The protein below binds the small molecule below.
Small molecule (SMILES): Nc1ccn([C@H]2C[C@H](O[P](=O)(O)OC[C@H]3O[C@@H](n4cnc5c(N)ncnc54)C[C@@H]3O[P](=O)(O)OC[C@H]3O[C@@H](n4cnc5c(N)ncnc54)C[C@@H]3O[P](=O)(O)OC[C@H]3O[C@@H](n4ccc(N)nc4=O)C[C@@H]3O[P](=O)(O)OC[C@H]3O[C@@H](n4ccc(N)nc4=O)C[C@@H]3O[P](=O)(O)OC[C@H]3O[C@@H](n4cnc5c(N)ncnc54)C[C@@H]3O[P](=O)(O)OC[C@H]3O[C@@H](n4ccc(N)nc4=O)C[C@@H]3O)[C@@H](COP(=O)=O)O2)c(=O)n1

Sequence of chain 6.M:
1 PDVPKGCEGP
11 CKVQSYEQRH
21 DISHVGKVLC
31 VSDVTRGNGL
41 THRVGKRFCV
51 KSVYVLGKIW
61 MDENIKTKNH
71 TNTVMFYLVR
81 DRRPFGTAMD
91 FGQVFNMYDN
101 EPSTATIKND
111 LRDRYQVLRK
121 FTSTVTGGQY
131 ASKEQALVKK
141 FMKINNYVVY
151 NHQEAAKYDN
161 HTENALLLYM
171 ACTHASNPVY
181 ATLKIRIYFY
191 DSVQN

Sequence of chain 10.I:
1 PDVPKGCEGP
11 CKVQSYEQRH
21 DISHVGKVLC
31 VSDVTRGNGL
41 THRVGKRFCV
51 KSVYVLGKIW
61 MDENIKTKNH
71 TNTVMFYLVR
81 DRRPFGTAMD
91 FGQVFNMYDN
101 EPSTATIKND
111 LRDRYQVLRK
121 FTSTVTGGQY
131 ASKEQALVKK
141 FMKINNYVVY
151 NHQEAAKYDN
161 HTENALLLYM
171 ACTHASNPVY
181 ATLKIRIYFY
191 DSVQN

Sequence of chain 10.K:
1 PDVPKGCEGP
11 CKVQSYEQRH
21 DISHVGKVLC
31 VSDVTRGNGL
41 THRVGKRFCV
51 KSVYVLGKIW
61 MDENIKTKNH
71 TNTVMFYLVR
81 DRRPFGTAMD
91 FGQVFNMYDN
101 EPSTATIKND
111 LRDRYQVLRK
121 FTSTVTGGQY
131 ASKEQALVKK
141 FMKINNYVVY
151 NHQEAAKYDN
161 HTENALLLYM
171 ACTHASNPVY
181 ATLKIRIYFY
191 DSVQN

Binding-site contacts:
Ligand atom OP1 contacts residue ARG112 of chain 10.I at 2.7 Å (salt-bridge).
Ligand atom OP1 contacts residue ARG82 of chain 10.I at 3.0 Å (salt-bridge).
Ligand atom OP1 contacts residue ASP113 of chain 10.I at 2.7 Å (salt-bridge).
Ligand atom C2' contacts residue CYS11 of chain 10.K at 3.5 Å (hydrophobic).
Ligand atom OP1 contacts residue VAL117 of chain 10.I at 3.6 Å.
Ligand atom OP2 contacts residue ARG47 of chain 6.M at 3.0 Å (salt-bridge).
Ligand atom N4 contacts residue SER52 of chain 10.K at 3.6 Å (h-bond).
Ligand atom OP2 contacts residue LYS120 of chain 10.I at 3.0 Å (salt-bridge).
Ligand atom O3' contacts residue LEU118 of chain 10.I at 3.5 Å (h-bond).
Ligand atom O2 contacts residue TYR188 of chain 10.K at 3.1 Å.
Ligand atom P contacts residue ASP113 of chain 10.I at 3.6 Å.
Ligand atom OP1 contacts residue ARG47 of chain 6.M at 2.6 Å (salt-bridge).
Ligand atom OP2 contacts residue TYR188 of chain 10.K at 2.8 Å (h-bond).
Ligand atom O3' contacts residue ARG82 of chain 10.I at 3.1 Å (salt-bridge).
Ligand atom OP2 contacts residue ARG186 of chain 10.K at 2.9 Å (salt-bridge).
Ligand atom O5' contacts residue ARG112 of chain 10.I at 3.2 Å.
Ligand atom C8 contacts residue TYR54 of chain 10.K at 3.5 Å (hydrophobic).
Ligand atom C5 contacts residue PHE141 of chain 10.K at 3.4 Å (hydrophobic).
Ligand atom N6 contacts residue PHE141 of chain 10.K at 3.5 Å.
Ligand atom N7 contacts residue PHE141 of chain 10.K at 3.6 Å.
Ligand atom C2 contacts residue PHE141 of chain 10.K at 3.4 Å (hydrophobic).
Ligand atom O3' contacts residue TYR188 of chain 10.K at 2.9 Å (h-bond).
Ligand atom N3 contacts residue PHE141 of chain 10.K at 3.6 Å.
Ligand atom C4 contacts residue PHE141 of chain 10.K at 3.5 Å (hydrophobic).
Ligand atom C3' contacts residue TYR188 of chain 10.K at 3.1 Å (hydrophobic).
Ligand atom C5' contacts residue ASP113 of chain 10.I at 3.5 Å.
Ligand atom O4' contacts residue ARG80 of chain 10.I at 3.4 Å (salt-bridge).
Ligand atom OP2 contacts residue ASN195 of chain 6.M at 2.7 Å (h-bond).
Ligand atom O3' contacts residue ASP113 of chain 10.I at 3.4 Å (salt-bridge).
Ligand atom OP2 contacts residue TYR54 of chain 10.K at 2.6 Å (h-bond).
Ligand atom O3' contacts residue ASN195 of chain 6.M at 3.5 Å.
Ligand atom P contacts residue ARG47 of chain 6.M at 3.1 Å.
Ligand atom C6 contacts residue PHE141 of chain 10.K at 3.4 Å (hydrophobic).
Ligand atom C6 contacts residue CYS11 of chain 10.K at 3.5 Å (hydrophobic).
Ligand atom OP1 contacts residue ARG119 of chain 10.I at 3.5 Å.
Ligand atom P contacts residue TYR188 of chain 10.K at 3.4 Å.
Ligand atom OP1 contacts residue LYS120 of chain 10.I at 3.1 Å (salt-bridge).
Ligand atom N1 contacts residue CYS11 of chain 10.K at 3.6 Å.
Ligand atom N1 contacts residue PHE141 of chain 10.K at 3.3 Å.
Ligand atom C2' contacts residue TYR188 of chain 10.K at 3.1 Å (hydrophobic).